The small molecule below binds the protein below.
Small molecule (SMILES): CC(C)C[C@H](NC(=O)C[C@H](N)C(=O)O)C(=O)O

Sequence of chain 2.B:
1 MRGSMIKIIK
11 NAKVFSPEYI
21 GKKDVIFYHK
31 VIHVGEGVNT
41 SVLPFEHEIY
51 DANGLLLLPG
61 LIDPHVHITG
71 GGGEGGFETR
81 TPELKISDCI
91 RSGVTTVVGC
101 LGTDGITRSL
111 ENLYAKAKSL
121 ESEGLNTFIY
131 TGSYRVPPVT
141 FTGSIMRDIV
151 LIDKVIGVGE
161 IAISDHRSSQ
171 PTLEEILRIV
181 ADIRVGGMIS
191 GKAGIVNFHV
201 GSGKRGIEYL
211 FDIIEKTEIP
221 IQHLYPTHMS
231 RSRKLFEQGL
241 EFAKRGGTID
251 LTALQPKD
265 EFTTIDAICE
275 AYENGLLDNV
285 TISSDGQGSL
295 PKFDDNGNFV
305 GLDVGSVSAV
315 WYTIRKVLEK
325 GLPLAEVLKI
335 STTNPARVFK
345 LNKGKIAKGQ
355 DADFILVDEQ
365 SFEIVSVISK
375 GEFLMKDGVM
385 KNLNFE

Binding-site contacts:
Ligand atom O04 contacts residue GLY72 of chain 2.B at 3.2 Å (h-bond).
Ligand atom O01 contacts residue ARG167 of chain 2.B at 3.9 Å.
Ligand atom C13 contacts residue SER293 of chain 2.B at 3.7 Å.
Ligand atom N06 contacts residue PRO295 of chain 2.B at 3.6 Å.
Ligand atom C10 contacts residue ARG231 of chain 2.B at 3.9 Å.
Ligand atom C15 contacts residue ARG231 of chain 2.B at 2.7 Å.
Ligand atom O04 contacts residue SER293 of chain 2.B at 2.9 Å (h-bond).
Ligand atom O03 contacts residue ARG167 of chain 2.B at 3.0 Å (salt-bridge).
Ligand atom C08 contacts residue LEU294 of chain 2.B at 3.6 Å (hydrophobic).
Ligand atom O03 contacts residue ARG231 of chain 2.B at 3.4 Å (salt-bridge).
Ligand atom O01 contacts residue ARG231 of chain 2.B at 1.4 Å (salt-bridge).
Ligand atom C14 contacts residue TYR134 of chain 2.B at 3.9 Å (hydrophobic).
Ligand atom O02 contacts residue ZN1 of chain 2.Q at 3.2 Å.
Ligand atom O02 contacts residue ZN1 of chain 2.R at 3.5 Å.
Ligand atom C13 contacts residue TYR134 of chain 2.B at 3.7 Å (hydrophobic).
Ligand atom O05 contacts residue GLY102 of chain 2.B at 3.7 Å.
Ligand atom N06 contacts residue ARG167 of chain 2.B at 3.9 Å.
Ligand atom N06 contacts residue SER293 of chain 2.B at 3.5 Å (h-bond).
Ligand atom N07 contacts residue GLU160 of chain 2.B at 2.9 Å (salt-bridge).
Ligand atom N07 contacts residue ZN1 of chain 2.R at 2.7 Å.
Ligand atom C14 contacts residue SER293 of chain 2.B at 3.4 Å.
Ligand atom O05 contacts residue GLY72 of chain 2.B at 3.2 Å (h-bond).
Ligand atom C11 contacts residue LEU294 of chain 2.B at 3.5 Å (hydrophobic).
Ligand atom O02 contacts residue ASP289 of chain 2.B at 3.5 Å (salt-bridge).
Ligand atom C08 contacts residue SER293 of chain 2.B at 3.6 Å.
Ligand atom C14 contacts residue ZN1 of chain 2.Q at 3.9 Å.
Ligand atom O02 contacts residue SER293 of chain 2.B at 3.7 Å.
Ligand atom O04 contacts residue GLY292 of chain 2.B at 3.5 Å.
Ligand atom O03 contacts residue PRO295 of chain 2.B at 3.8 Å.
Ligand atom C15 contacts residue ARG167 of chain 2.B at 3.6 Å.
Ligand atom C08 contacts residue PRO295 of chain 2.B at 3.5 Å (hydrophobic).
Ligand atom O02 contacts residue HIS228 of chain 2.B at 3.8 Å.
Ligand atom N07 contacts residue HIS67 of chain 2.B at 3.3 Å (h-bond).
Ligand atom C13 contacts residue GLU74 of chain 2.B at 3.5 Å.
Ligand atom C16 contacts residue TYR134 of chain 2.B at 3.6 Å (hydrophobic).
Ligand atom N07 contacts residue ZN1 of chain 2.Q at 3.5 Å.
Ligand atom O05 contacts residue THR103 of chain 2.B at 3.4 Å (h-bond).
Ligand atom C17 contacts residue GLY72 of chain 2.B at 3.7 Å.
Ligand atom O01 contacts residue HIS199 of chain 2.B at 3.5 Å.
Ligand atom C11 contacts residue PRO295 of chain 2.B at 3.5 Å (hydrophobic).